Sequence of chain 5.E:
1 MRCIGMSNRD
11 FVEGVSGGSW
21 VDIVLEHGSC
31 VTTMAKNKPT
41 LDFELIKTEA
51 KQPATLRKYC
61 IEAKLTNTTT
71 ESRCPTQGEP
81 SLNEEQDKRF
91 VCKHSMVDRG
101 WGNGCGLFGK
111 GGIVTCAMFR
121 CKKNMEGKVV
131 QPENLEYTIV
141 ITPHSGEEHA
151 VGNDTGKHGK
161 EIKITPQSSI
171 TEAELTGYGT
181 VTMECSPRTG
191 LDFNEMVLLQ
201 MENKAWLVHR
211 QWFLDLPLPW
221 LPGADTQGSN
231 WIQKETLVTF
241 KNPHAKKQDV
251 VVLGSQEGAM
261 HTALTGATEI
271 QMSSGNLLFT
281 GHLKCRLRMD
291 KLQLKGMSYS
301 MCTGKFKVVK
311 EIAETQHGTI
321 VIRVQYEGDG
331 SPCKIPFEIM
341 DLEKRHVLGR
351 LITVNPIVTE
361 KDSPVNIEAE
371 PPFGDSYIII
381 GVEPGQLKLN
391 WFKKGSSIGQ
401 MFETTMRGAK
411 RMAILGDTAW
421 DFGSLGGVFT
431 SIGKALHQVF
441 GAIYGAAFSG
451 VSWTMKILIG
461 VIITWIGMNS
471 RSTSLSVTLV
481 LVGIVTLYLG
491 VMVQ

Sequence of chain 3.C:
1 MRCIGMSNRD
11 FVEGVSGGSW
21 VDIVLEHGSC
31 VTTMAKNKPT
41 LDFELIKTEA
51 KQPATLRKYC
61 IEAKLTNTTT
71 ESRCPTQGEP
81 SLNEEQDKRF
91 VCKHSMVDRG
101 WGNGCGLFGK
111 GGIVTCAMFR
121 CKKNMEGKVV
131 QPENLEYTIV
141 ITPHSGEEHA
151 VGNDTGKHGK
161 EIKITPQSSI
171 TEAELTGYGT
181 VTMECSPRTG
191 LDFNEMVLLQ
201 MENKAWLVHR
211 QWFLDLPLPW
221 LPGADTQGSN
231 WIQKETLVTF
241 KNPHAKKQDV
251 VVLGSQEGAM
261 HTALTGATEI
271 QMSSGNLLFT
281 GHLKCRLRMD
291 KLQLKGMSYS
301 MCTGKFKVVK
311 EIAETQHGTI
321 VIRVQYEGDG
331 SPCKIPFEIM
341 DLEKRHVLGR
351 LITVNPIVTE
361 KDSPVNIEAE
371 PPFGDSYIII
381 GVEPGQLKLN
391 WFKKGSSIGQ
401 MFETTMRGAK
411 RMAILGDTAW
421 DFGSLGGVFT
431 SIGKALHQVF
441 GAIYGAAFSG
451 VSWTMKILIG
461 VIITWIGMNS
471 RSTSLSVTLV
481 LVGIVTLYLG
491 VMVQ

The small molecule below binds the protein below.
Small molecule (SMILES): CC(=O)N[C@@H]1[C@@H](O)[C@H](O)[C@@H](CO)O[C@H]1O

Binding-site contacts:
Ligand atom N2 contacts residue MET118 of chain 3.C at 3.6 Å.
Ligand atom C8 contacts residue ASN67 of chain 3.C at 4.4 Å.
Ligand atom O7 contacts residue ASN67 of chain 3.C at 3.3 Å (h-bond).
Ligand atom C4 contacts residue ASN67 of chain 3.C at 4.2 Å.
Ligand atom C8 contacts residue PHE90 of chain 3.C at 3.7 Å (hydrophobic).
Ligand atom C8 contacts residue ARG89 of chain 3.C at 3.3 Å.
Ligand atom C5 contacts residue ASN67 of chain 3.C at 3.7 Å.
Ligand atom N2 contacts residue ASN67 of chain 3.C at 2.9 Å (h-bond).
Ligand atom C2 contacts residue ASN67 of chain 3.C at 2.5 Å.
Ligand atom C1 contacts residue MET118 of chain 3.C at 4.1 Å (hydrophobic).
Ligand atom C7 contacts residue MET118 of chain 3.C at 4.0 Å (hydrophobic).
Ligand atom C8 contacts residue SER300 of chain 5.E at 1.9 Å.
Ligand atom C2 contacts residue MET118 of chain 3.C at 4.5 Å (hydrophobic).
Ligand atom C1 contacts residue ASN67 of chain 3.C at 1.4 Å.
Ligand atom C8 contacts residue MET118 of chain 3.C at 3.8 Å (hydrophobic).
Ligand atom O5 contacts residue ASN67 of chain 3.C at 2.4 Å (h-bond).
Ligand atom C7 contacts residue SER300 of chain 5.E at 3.4 Å.
Ligand atom C7 contacts residue PHE90 of chain 3.C at 4.2 Å (hydrophobic).
Ligand atom C3 contacts residue ASN67 of chain 3.C at 3.8 Å.
Ligand atom O7 contacts residue SER300 of chain 5.E at 4.3 Å.
Ligand atom N2 contacts residue SER300 of chain 5.E at 3.9 Å.
Ligand atom C7 contacts residue ASN67 of chain 3.C at 3.3 Å.
Ligand atom O7 contacts residue PHE90 of chain 3.C at 4.4 Å.